Binding-site contacts:
Ligand atom C8 contacts residue ASN149 of chain 1.I at 3.9 Å.
Ligand atom O6 contacts residue ASN417 of chain 1.D at 3.7 Å.
Ligand atom C8 contacts residue GLU190 of chain 1.I at 4.0 Å.
Ligand atom O3 contacts residue ARG196 of chain 1.I at 3.0 Å (salt-bridge).
Ligand atom C6 contacts residue TYR418 of chain 1.D at 3.7 Å (hydrophobic).
Ligand atom C6 contacts residue SER195 of chain 1.I at 3.4 Å.
Ligand atom N2 contacts residue ASN149 of chain 1.I at 3.0 Å (h-bond).
Ligand atom O5 contacts residue ASN417 of chain 1.D at 3.9 Å.
Ligand atom O3 contacts residue ARG192 of chain 1.I at 3.0 Å (salt-bridge).
Ligand atom C7 contacts residue SER211 of chain 1.I at 3.7 Å.
Ligand atom C2 contacts residue SER211 of chain 1.I at 3.7 Å.
Ligand atom C7 contacts residue ARG192 of chain 1.I at 3.8 Å.
Ligand atom C7 contacts residue ARG213 of chain 1.I at 4.0 Å.
Ligand atom O7 contacts residue ARG213 of chain 1.I at 3.4 Å (salt-bridge).
Ligand atom O7 contacts residue ARG192 of chain 1.I at 3.0 Å (salt-bridge).
Ligand atom C1 contacts residue ASN149 of chain 1.I at 1.5 Å.
Ligand atom O6 contacts residue ASN197 of chain 1.I at 3.5 Å (h-bond).
Ligand atom C2 contacts residue ASN149 of chain 1.I at 2.6 Å.
Ligand atom C8 contacts residue ARG213 of chain 1.I at 3.8 Å.
Ligand atom O3 contacts residue SER211 of chain 1.I at 4.0 Å.
Ligand atom O5 contacts residue VAL194 of chain 1.I at 3.7 Å.
Ligand atom C7 contacts residue ASN149 of chain 1.I at 3.6 Å.
Ligand atom C5 contacts residue ASN149 of chain 1.I at 3.6 Å.
Ligand atom O7 contacts residue ARG196 of chain 1.I at 3.6 Å.
Ligand atom C3 contacts residue ASN149 of chain 1.I at 3.9 Å.
Ligand atom C7 contacts residue ARG196 of chain 1.I at 3.8 Å.
Ligand atom C3 contacts residue SER211 of chain 1.I at 3.6 Å.
Ligand atom C8 contacts residue PHE212 of chain 1.I at 4.0 Å (hydrophobic).
Ligand atom C8 contacts residue ASP500 of chain 1.D at 3.4 Å.
Ligand atom O5 contacts residue ASN149 of chain 1.I at 2.3 Å (h-bond).
Ligand atom N2 contacts residue ARG196 of chain 1.I at 3.9 Å.
Ligand atom N2 contacts residue ASP500 of chain 1.D at 3.6 Å.
Ligand atom C8 contacts residue ARG196 of chain 1.I at 4.0 Å.
Ligand atom O6 contacts residue ARG192 of chain 1.I at 3.3 Å (salt-bridge).
Ligand atom O3 contacts residue VAL194 of chain 1.I at 3.8 Å.
Ligand atom O7 contacts residue VAL194 of chain 1.I at 4.0 Å.
Ligand atom N2 contacts residue TYR418 of chain 1.D at 3.3 Å (h-bond).
Ligand atom C7 contacts residue ASP500 of chain 1.D at 3.9 Å.
Ligand atom N2 contacts residue SER211 of chain 1.I at 2.9 Å (h-bond).
Ligand atom C8 contacts residue SER211 of chain 1.I at 3.7 Å.

Sequence of chain 1.I:
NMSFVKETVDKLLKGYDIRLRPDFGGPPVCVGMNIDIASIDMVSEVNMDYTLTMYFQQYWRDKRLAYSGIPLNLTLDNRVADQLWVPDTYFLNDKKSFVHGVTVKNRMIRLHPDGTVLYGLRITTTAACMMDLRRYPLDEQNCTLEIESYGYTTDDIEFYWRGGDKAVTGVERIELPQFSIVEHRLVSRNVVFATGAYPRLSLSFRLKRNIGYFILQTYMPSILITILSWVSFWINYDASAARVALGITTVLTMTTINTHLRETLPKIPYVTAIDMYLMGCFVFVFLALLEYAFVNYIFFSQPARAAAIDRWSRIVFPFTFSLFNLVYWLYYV

A small-molecule ligand and the protein it binds are described below.
Small molecule (SMILES): CC(=O)N[C@H]1[C@H](O[C@H]2[C@H](O)[C@@H](NC(C)=O)CO[C@@H]2CO)O[C@H](CO)[C@@H](O[C@@H]2O[C@H](CO[C@H]3O[C@H](CO)[C@@H](O)[C@H](O)[C@@H]3O)[C@@H](O)[C@H](O[C@H]3O[C@H](CO)[C@@H](O)[C@H](O)[C@@H]3O)[C@@H]2O)[C@@H]1O

Sequence of chain 1.D:
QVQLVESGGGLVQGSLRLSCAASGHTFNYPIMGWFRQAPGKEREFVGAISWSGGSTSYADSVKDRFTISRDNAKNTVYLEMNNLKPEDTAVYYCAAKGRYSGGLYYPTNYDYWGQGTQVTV